Binding-site contacts:
Ligand atom CM4 contacts residue TYR142 of chain 36.A at 3.5 Å (hydrophobic).
Ligand atom F3 contacts residue ALA166 of chain 36.A at 2.8 Å.
Ligand atom C4 contacts residue TYR190 of chain 36.A at 3.4 Å (hydrophobic).
Ligand atom F2 contacts residue TYR142 of chain 36.A at 3.6 Å.
Ligand atom F1 contacts residue LEU217 of chain 36.A at 3.4 Å.
Ligand atom F1 contacts residue PHE179 of chain 36.A at 3.8 Å.
Ligand atom CM6 contacts residue LEU184 of chain 36.A at 3.0 Å (hydrophobic).
Ligand atom F1 contacts residue TYR142 of chain 36.A at 3.6 Å.
Ligand atom C2A contacts residue PHE179 of chain 36.A at 3.6 Å (hydrophobic).
Ligand atom O1B contacts residue ILE98 of chain 36.A at 3.0 Å.
Ligand atom F3 contacts residue SER167 of chain 36.A at 3.8 Å.
Ligand atom CM2 contacts residue ILE122 of chain 36.A at 3.5 Å (hydrophobic).
Ligand atom F3 contacts residue MET143 of chain 36.A at 3.3 Å.
Ligand atom C2A contacts residue TYR144 of chain 36.A at 3.5 Å (hydrophobic).
Ligand atom CM4 contacts residue PHE179 of chain 36.A at 3.8 Å (hydrophobic).
Ligand atom N1A contacts residue TYR144 of chain 36.A at 3.1 Å.
Ligand atom C3A contacts residue TYR144 of chain 36.A at 3.4 Å (hydrophobic).
Ligand atom C5B contacts residue LEU181 of chain 36.A at 3.4 Å (hydrophobic).
Ligand atom C1B contacts residue LEU181 of chain 36.A at 3.7 Å (hydrophobic).
Ligand atom F3 contacts residue TYR144 of chain 36.A at 2.9 Å.
Ligand atom CM6 contacts residue MET214 of chain 36.A at 3.5 Å (hydrophobic).
Ligand atom O1 contacts residue MET214 of chain 36.A at 3.5 Å (h-bond).
Ligand atom CM6 contacts residue TYR144 of chain 36.A at 3.3 Å (hydrophobic).
Ligand atom N3A contacts residue PHE179 of chain 36.A at 3.2 Å.
Ligand atom N1A contacts residue PHE179 of chain 36.A at 3.7 Å.
Ligand atom CM3 contacts residue TYR190 of chain 36.A at 3.5 Å (hydrophobic).
Ligand atom C3A contacts residue PHE179 of chain 36.A at 3.4 Å (hydrophobic).
Ligand atom F2 contacts residue PHE179 of chain 36.A at 3.3 Å.
Ligand atom N3A contacts residue TYR144 of chain 36.A at 3.7 Å.
Ligand atom C6B contacts residue LEU181 of chain 36.A at 3.4 Å (hydrophobic).
Ligand atom C1B contacts residue ILE98 of chain 36.A at 3.6 Å (hydrophobic).
Ligand atom O1A contacts residue TYR144 of chain 36.A at 3.1 Å.
Ligand atom F3 contacts residue TYR142 of chain 36.A at 2.8 Å.
Ligand atom N1A contacts residue LEU181 of chain 36.A at 3.7 Å.
Ligand atom CM3 contacts residue ASN212 of chain 36.A at 3.5 Å.
Ligand atom C5 contacts residue MET214 of chain 36.A at 3.5 Å (hydrophobic).
Ligand atom C1C contacts residue MET214 of chain 36.A at 3.5 Å (hydrophobic).
Ligand atom C5B contacts residue TYR144 of chain 36.A at 3.5 Å (hydrophobic).
Ligand atom F2 contacts residue VAL168 of chain 36.A at 2.6 Å.
Ligand atom C4B contacts residue LEU181 of chain 36.A at 3.5 Å (hydrophobic).

Sequence of chain 36.C:
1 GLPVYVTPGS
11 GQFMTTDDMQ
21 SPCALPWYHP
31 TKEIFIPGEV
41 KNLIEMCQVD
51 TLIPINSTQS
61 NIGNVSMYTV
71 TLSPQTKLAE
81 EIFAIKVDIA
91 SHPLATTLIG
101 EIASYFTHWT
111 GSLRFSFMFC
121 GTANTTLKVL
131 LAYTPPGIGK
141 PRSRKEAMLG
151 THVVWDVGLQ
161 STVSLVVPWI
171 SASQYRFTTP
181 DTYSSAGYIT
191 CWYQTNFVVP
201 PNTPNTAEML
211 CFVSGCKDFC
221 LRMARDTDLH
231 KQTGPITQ

Sequence of chain 36.A:
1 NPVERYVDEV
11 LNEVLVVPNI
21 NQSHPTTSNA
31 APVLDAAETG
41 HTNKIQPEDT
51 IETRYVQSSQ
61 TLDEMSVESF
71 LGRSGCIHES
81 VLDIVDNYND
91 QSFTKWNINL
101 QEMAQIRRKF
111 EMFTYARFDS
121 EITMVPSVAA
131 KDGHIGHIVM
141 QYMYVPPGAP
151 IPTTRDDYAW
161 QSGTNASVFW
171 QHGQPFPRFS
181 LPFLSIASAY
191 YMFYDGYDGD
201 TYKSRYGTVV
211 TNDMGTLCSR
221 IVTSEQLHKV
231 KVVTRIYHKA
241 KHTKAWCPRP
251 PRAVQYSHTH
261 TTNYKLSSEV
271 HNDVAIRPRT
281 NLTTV

This protein binds this small molecule.
Small molecule (SMILES): Cc1cc(CCCOc2c(C)cc(-c3noc(C(F)(F)F)n3)cc2C)on1